Binding-site contacts:
Ligand atom C01 contacts residue VAL64 of chain 1.A at 3.6 Å (hydrophobic).
Ligand atom C19 contacts residue ASP86 of chain 1.A at 3.8 Å.
Ligand atom C15 contacts residue PHE82 of chain 1.A at 3.6 Å (hydrophobic).
Ligand atom C25 contacts residue GLU12 of chain 1.A at 3.5 Å.
Ligand atom C28 contacts residue ASN132 of chain 1.A at 3.8 Å.
Ligand atom C16 contacts residue ILE10 of chain 1.A at 3.8 Å (hydrophobic).
Ligand atom C10 contacts residue LEU134 of chain 1.A at 3.7 Å (hydrophobic).
Ligand atom O20 contacts residue LYS89 of chain 1.A at 2.9 Å.
Ligand atom C04 contacts residue GLU81 of chain 1.A at 3.3 Å.
Ligand atom C27 contacts residue ASN132 of chain 1.A at 3.6 Å.
Ligand atom C02 contacts residue ALA31 of chain 1.A at 3.5 Å (hydrophobic).
Ligand atom N05 contacts residue LEU134 of chain 1.A at 3.7 Å.
Ligand atom N06 contacts residue LEU134 of chain 1.A at 3.5 Å.
Ligand atom C24 contacts residue GLU12 of chain 1.A at 3.6 Å.
Ligand atom C22 contacts residue ASP86 of chain 1.A at 3.7 Å.
Ligand atom C23 contacts residue ILE10 of chain 1.A at 3.8 Å (hydrophobic).
Ligand atom O29 contacts residue ALA144 of chain 1.A at 3.7 Å.
Ligand atom C04 contacts residue ALA31 of chain 1.A at 3.3 Å (hydrophobic).
Ligand atom C13 contacts residue GLN85 of chain 1.A at 3.4 Å.
Ligand atom C22 contacts residue GLN131 of chain 1.A at 3.5 Å.
Ligand atom C13 contacts residue ASP86 of chain 1.A at 3.8 Å.
Ligand atom C02 contacts residue LYS33 of chain 1.A at 3.8 Å.
Ligand atom C03 contacts residue ALA31 of chain 1.A at 3.6 Å (hydrophobic).
Ligand atom C25 contacts residue VAL18 of chain 1.A at 3.8 Å (hydrophobic).
Ligand atom C15 contacts residue HIS84 of chain 1.A at 3.7 Å.
Ligand atom C04 contacts residue LEU134 of chain 1.A at 3.8 Å (hydrophobic).
Ligand atom C28 contacts residue GLN131 of chain 1.A at 3.8 Å.
Ligand atom N05 contacts residue LEU83 of chain 1.A at 3.2 Å (h-bond).
Ligand atom C24 contacts residue GLN131 of chain 1.A at 3.7 Å.
Ligand atom C17 contacts residue ILE10 of chain 1.A at 3.8 Å (hydrophobic).
Ligand atom C26 contacts residue VAL18 of chain 1.A at 3.8 Å (hydrophobic).
Ligand atom C13 contacts residue HIS84 of chain 1.A at 3.6 Å.
Ligand atom C15 contacts residue LEU83 of chain 1.A at 3.6 Å (hydrophobic).
Ligand atom O29 contacts residue LYS33 of chain 1.A at 2.9 Å (salt-bridge).
Ligand atom C07 contacts residue LEU134 of chain 1.A at 3.5 Å (hydrophobic).
Ligand atom C13 contacts residue LEU83 of chain 1.A at 3.1 Å (hydrophobic).
Ligand atom C01 contacts residue PHE80 of chain 1.A at 3.6 Å (hydrophobic).
Ligand atom N12 contacts residue LEU83 of chain 1.A at 2.7 Å (h-bond).
Ligand atom C03 contacts residue LEU134 of chain 1.A at 3.6 Å (hydrophobic).
Ligand atom C25 contacts residue GLY11 of chain 1.A at 3.6 Å.

Sequence of chain 1.A:
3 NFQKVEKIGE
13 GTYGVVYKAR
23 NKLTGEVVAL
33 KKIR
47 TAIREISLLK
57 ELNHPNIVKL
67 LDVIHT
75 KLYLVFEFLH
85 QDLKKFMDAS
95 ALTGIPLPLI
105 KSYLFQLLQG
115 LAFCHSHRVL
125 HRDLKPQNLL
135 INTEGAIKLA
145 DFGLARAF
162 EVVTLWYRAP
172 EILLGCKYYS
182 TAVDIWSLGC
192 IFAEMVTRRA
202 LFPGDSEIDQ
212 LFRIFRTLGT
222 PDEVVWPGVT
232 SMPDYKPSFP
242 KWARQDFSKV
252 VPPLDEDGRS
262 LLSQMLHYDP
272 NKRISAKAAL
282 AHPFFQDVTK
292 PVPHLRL

This protein binds this small molecule.
Small molecule (SMILES): CCc1cnn2c(NCc3ccc[n+](O)c3)cc(N3CCCC[C@H]3CCO)nc12